Sequence of chain 1.A:
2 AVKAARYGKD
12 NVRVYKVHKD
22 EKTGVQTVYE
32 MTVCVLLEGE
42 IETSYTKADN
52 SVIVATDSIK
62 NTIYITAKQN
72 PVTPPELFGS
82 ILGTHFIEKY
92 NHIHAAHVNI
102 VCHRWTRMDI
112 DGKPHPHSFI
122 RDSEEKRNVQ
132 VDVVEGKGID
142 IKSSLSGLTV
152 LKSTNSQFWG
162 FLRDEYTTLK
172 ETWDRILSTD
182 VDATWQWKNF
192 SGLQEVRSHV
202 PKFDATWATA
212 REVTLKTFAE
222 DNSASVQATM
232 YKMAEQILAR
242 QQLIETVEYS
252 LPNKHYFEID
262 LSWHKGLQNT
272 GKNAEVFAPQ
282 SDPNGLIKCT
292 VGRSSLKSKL

Binding-site contacts:
Ligand atom O2 contacts residue SER226 of chain 1.A at 3.5 Å.
Ligand atom N1 contacts residue XDS1 of chain 1.B at 0.2 Å (h-bond).
Ligand atom O8 contacts residue ALA56 of chain 3.A at 3.5 Å.
Ligand atom C2 contacts residue PHE159 of chain 1.A at 3.6 Å (hydrophobic).
Ligand atom O6 contacts residue GLN228 of chain 1.A at 2.9 Å (h-bond).
Ligand atom C6 contacts residue OXY1 of chain 1.D at 3.4 Å.
Ligand atom C8 contacts residue XDS1 of chain 1.B at 0.2 Å.
Ligand atom O6 contacts residue ILE54 of chain 3.A at 3.5 Å.
Ligand atom O8 contacts residue ASP58 of chain 3.A at 2.8 Å (salt-bridge).
Ligand atom C10 contacts residue XDS1 of chain 1.B at 0.1 Å.
Ligand atom C10 contacts residue ARG176 of chain 1.A at 3.4 Å.
Ligand atom O8 contacts residue LEU170 of chain 1.A at 3.5 Å.
Ligand atom C4 contacts residue XDS1 of chain 1.B at 0.3 Å.
Ligand atom C6 contacts residue XDS1 of chain 1.B at 0.1 Å.
Ligand atom C5 contacts residue PHE159 of chain 1.A at 3.3 Å (hydrophobic).
Ligand atom O8 contacts residue XDS1 of chain 1.B at 0.2 Å (h-bond).
Ligand atom N7 contacts residue THR57 of chain 3.A at 2.8 Å (h-bond).
Ligand atom C5 contacts residue XDS1 of chain 1.B at 0.6 Å.
Ligand atom N1 contacts residue PHE159 of chain 1.A at 3.5 Å.
Ligand atom N3 contacts residue ARG176 of chain 1.A at 3.0 Å (salt-bridge).
Ligand atom N7 contacts residue XDS1 of chain 1.B at 0.4 Å (h-bond).
Ligand atom C2 contacts residue XDS1 of chain 1.B at 0.1 Å.
Ligand atom N1 contacts residue GLN228 of chain 1.A at 3.0 Å (h-bond).
Ligand atom C8 contacts residue THR57 of chain 3.A at 3.3 Å.
Ligand atom N3 contacts residue XDS1 of chain 1.B at 0.1 Å (h-bond).
Ligand atom O8 contacts residue THR57 of chain 3.A at 3.3 Å (h-bond).
Ligand atom C4 contacts residue PHE159 of chain 1.A at 3.3 Å (hydrophobic).
Ligand atom O2 contacts residue XDS1 of chain 1.B at 0.1 Å (h-bond).
Ligand atom C8 contacts residue OXY1 of chain 1.D at 3.5 Å.
Ligand atom N7 contacts residue ALA56 of chain 3.A at 3.5 Å.
Ligand atom O6 contacts residue XDS1 of chain 1.B at 0.3 Å (h-bond).
Ligand atom N9 contacts residue OXY1 of chain 1.D at 3.3 Å (h-bond).
Ligand atom O2 contacts residue VAL227 of chain 1.A at 2.9 Å (h-bond).
Ligand atom N9 contacts residue XDS1 of chain 1.B at 0.1 Å (h-bond).
Ligand atom C4 contacts residue OXY1 of chain 1.D at 3.3 Å.
Ligand atom N3 contacts residue ASN254 of chain 1.A at 3.3 Å (h-bond).
Ligand atom C6 contacts residue PHE159 of chain 1.A at 3.4 Å (hydrophobic).
Ligand atom N9 contacts residue PHE159 of chain 1.A at 3.4 Å.
Ligand atom C5 contacts residue OXY1 of chain 1.D at 3.2 Å.
Ligand atom O2 contacts residue ARG176 of chain 1.A at 2.9 Å (salt-bridge).

The small molecule below binds the protein below.
Small molecule (SMILES): Cn1c(=O)[nH]c2c(=O)[nH]c(=O)[nH]c21

Sequence of chain 3.A:
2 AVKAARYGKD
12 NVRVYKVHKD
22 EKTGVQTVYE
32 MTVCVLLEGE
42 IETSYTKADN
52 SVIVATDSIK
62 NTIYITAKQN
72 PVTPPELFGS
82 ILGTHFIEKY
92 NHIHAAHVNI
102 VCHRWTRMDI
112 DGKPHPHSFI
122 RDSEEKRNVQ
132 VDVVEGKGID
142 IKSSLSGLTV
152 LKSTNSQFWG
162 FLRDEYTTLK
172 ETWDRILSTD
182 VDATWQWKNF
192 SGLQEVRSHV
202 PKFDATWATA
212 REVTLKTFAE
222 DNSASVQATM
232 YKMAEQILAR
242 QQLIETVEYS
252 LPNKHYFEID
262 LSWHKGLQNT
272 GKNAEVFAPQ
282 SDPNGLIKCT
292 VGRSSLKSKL